Sequence of chain 1.A:
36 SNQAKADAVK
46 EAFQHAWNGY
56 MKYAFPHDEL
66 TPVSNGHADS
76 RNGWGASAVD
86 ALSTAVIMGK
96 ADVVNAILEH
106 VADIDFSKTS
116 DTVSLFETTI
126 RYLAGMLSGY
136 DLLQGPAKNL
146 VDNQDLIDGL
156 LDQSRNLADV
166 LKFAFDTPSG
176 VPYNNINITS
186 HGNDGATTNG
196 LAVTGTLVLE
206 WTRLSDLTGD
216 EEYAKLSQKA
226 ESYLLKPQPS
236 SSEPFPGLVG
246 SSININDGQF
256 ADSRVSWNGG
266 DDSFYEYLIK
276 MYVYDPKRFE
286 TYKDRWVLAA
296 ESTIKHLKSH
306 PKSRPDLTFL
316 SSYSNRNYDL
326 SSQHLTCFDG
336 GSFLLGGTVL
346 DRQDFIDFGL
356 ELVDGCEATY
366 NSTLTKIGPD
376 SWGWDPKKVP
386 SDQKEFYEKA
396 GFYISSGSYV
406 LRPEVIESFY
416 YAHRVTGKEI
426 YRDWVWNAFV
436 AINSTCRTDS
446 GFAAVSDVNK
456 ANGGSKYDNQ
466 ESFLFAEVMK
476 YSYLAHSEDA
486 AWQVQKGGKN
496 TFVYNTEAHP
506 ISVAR

A protein and the small-molecule ligand that binds it are described below.
Small molecule (SMILES): O=C1N[C@@H]2[C@@H](O)[C@@H](O)[C@H](O)[C@@H](CO)N2C1=O

Binding-site contacts:
Ligand atom C3 contacts residue THR501 of chain 1.A at 3.5 Å.
Ligand atom O6 contacts residue LEU330 of chain 1.A at 3.4 Å.
Ligand atom O3 contacts residue CA1 of chain 1.I at 2.7 Å.
Ligand atom C2 contacts residue CA1 of chain 1.I at 3.6 Å.
Ligand atom N9 contacts residue ASP267 of chain 1.A at 3.6 Å.
Ligand atom C1 contacts residue GLU409 of chain 1.A at 4.1 Å.
Ligand atom C4 contacts residue PHE468 of chain 1.A at 3.5 Å (hydrophobic).
Ligand atom O4 contacts residue GLU502 of chain 1.A at 2.8 Å (salt-bridge).
Ligand atom C5 contacts residue PHE468 of chain 1.A at 3.5 Å (hydrophobic).
Ligand atom O6 contacts residue ARG407 of chain 1.A at 2.9 Å (salt-bridge).
Ligand atom C6 contacts residue PHE468 of chain 1.A at 3.9 Å (hydrophobic).
Ligand atom C7 contacts residue ARG407 of chain 1.A at 3.7 Å.
Ligand atom O6 contacts residue GLU409 of chain 1.A at 2.4 Å (salt-bridge).
Ligand atom C4 contacts residue GLU472 of chain 1.A at 3.4 Å.
Ligand atom C3 contacts residue CA1 of chain 1.I at 3.5 Å.
Ligand atom C3 contacts residue GLU502 of chain 1.A at 3.3 Å.
Ligand atom C6 contacts residue ARG407 of chain 1.A at 3.6 Å.
Ligand atom O8 contacts residue LEU330 of chain 1.A at 3.4 Å.
Ligand atom O2 contacts residue THR501 of chain 1.A at 2.9 Å (h-bond).
Ligand atom C5 contacts residue ARG407 of chain 1.A at 4.0 Å.
Ligand atom O6 contacts residue PRO408 of chain 1.A at 3.7 Å.
Ligand atom O4 contacts residue PHE468 of chain 1.A at 3.8 Å.
Ligand atom O7 contacts residue LEU330 of chain 1.A at 4.0 Å.
Ligand atom O3 contacts residue GLU472 of chain 1.A at 2.7 Å (salt-bridge).
Ligand atom O4 contacts residue ILE125 of chain 1.A at 3.8 Å.
Ligand atom O8 contacts residue ASP267 of chain 1.A at 4.1 Å.
Ligand atom C7 contacts residue LEU330 of chain 1.A at 3.7 Å (hydrophobic).
Ligand atom O7 contacts residue ARG407 of chain 1.A at 3.0 Å (salt-bridge).
Ligand atom O2 contacts residue CA1 of chain 1.I at 2.6 Å.
Ligand atom O3 contacts residue GLU409 of chain 1.A at 3.9 Å.
Ligand atom C1 contacts residue LEU330 of chain 1.A at 3.9 Å (hydrophobic).
Ligand atom N9 contacts residue LEU330 of chain 1.A at 3.8 Å.
Ligand atom O3 contacts residue THR501 of chain 1.A at 3.1 Å (h-bond).
Ligand atom C3 contacts residue GLU472 of chain 1.A at 3.2 Å.
Ligand atom C2 contacts residue ILE125 of chain 1.A at 4.1 Å (hydrophobic).
Ligand atom O4 contacts residue ARG126 of chain 1.A at 3.8 Å.
Ligand atom C4 contacts residue GLU502 of chain 1.A at 3.1 Å.
Ligand atom C6 contacts residue PRO408 of chain 1.A at 3.9 Å (hydrophobic).
Ligand atom C6 contacts residue GLU409 of chain 1.A at 3.1 Å.
Ligand atom C8 contacts residue LEU330 of chain 1.A at 3.4 Å (hydrophobic).